Sequence of chain 1.A:
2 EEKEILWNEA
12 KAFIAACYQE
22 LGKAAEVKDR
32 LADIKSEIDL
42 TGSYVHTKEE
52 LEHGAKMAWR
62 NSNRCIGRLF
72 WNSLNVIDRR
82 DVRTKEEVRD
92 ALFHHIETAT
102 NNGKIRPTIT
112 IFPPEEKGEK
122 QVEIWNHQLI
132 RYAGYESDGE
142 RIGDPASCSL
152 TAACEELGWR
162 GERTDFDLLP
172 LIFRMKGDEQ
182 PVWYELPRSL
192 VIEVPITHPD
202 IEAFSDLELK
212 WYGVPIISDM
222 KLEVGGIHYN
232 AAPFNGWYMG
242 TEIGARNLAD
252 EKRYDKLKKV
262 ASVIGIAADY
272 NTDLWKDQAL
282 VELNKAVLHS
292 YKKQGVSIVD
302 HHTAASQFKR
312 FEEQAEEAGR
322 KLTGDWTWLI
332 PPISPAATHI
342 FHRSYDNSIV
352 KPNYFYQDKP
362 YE

Binding-site contacts:
Ligand atom C24 contacts residue HEM1 of chain 1.B at 3.5 Å.
Ligand atom C04 contacts residue ARG247 of chain 1.A at 3.7 Å.
Ligand atom C22 contacts residue GLU243 of chain 1.A at 3.5 Å.
Ligand atom N21 contacts residue HEM1 of chain 1.B at 3.5 Å (h-bond).
Ligand atom C22 contacts residue HEM1 of chain 1.B at 3.6 Å.
Ligand atom N22 contacts residue TRP238 of chain 1.A at 2.8 Å (h-bond).
Ligand atom N21 contacts residue GLU243 of chain 1.A at 2.7 Å (salt-bridge).
Ligand atom C02 contacts residue HEM1 of chain 1.B at 3.6 Å.
Ligand atom O15 contacts residue GLU243 of chain 1.A at 3.2 Å (salt-bridge).
Ligand atom C05 contacts residue TRP329 of chain 1.A at 3.7 Å (hydrophobic).
Ligand atom N22 contacts residue HEM1 of chain 1.B at 3.5 Å.
Ligand atom C03 contacts residue TRP329 of chain 1.A at 3.2 Å (hydrophobic).
Ligand atom C02 contacts residue ARG247 of chain 1.A at 3.3 Å.
Ligand atom C06 contacts residue TRP329 of chain 1.A at 3.5 Å (hydrophobic).
Ligand atom N01 contacts residue ARG247 of chain 1.A at 3.4 Å (salt-bridge).
Ligand atom C25 contacts residue HEM1 of chain 1.B at 3.7 Å.
Ligand atom C25 contacts residue ILE218 of chain 1.A at 3.7 Å (hydrophobic).
Ligand atom N01 contacts residue HEM1 of chain 1.B at 2.8 Å (h-bond).
Ligand atom N02 contacts residue TRP329 of chain 1.A at 3.5 Å.
Ligand atom N22 contacts residue GLU243 of chain 1.A at 2.8 Å (salt-bridge).
Ligand atom N01 contacts residue TRP329 of chain 1.A at 3.5 Å.
Ligand atom C26 contacts residue GLU243 of chain 1.A at 3.5 Å.
Ligand atom N22 contacts residue TYR239 of chain 1.A at 3.6 Å.
Ligand atom N12 contacts residue HEM1 of chain 1.B at 3.0 Å (h-bond).
Ligand atom C16 contacts residue HEM1 of chain 1.B at 3.5 Å.
Ligand atom N12 contacts residue GLU243 of chain 1.A at 2.9 Å (salt-bridge).
Ligand atom C06 contacts residue ARG247 of chain 1.A at 3.5 Å.
Ligand atom C03 contacts residue ARG247 of chain 1.A at 3.4 Å.
Ligand atom C16 contacts residue GLU243 of chain 1.A at 3.5 Å.
Ligand atom N02 contacts residue HEM1 of chain 1.B at 3.0 Å (h-bond).
Ligand atom C27 contacts residue GLY237 of chain 1.A at 3.5 Å.
Ligand atom C23 contacts residue HEM1 of chain 1.B at 3.4 Å.
Ligand atom O09 contacts residue HEM1 of chain 1.B at 3.0 Å (h-bond).
Ligand atom C08 contacts residue ARG247 of chain 1.A at 3.7 Å.
Ligand atom C04 contacts residue TRP329 of chain 1.A at 3.4 Å (hydrophobic).
Ligand atom C27 contacts residue PHE235 of chain 1.A at 3.6 Å (hydrophobic).
Ligand atom C27 contacts residue HEM1 of chain 1.B at 3.3 Å.
Ligand atom C05 contacts residue ARG247 of chain 1.A at 3.7 Å.
Ligand atom C02 contacts residue TRP329 of chain 1.A at 3.4 Å (hydrophobic).
Ligand atom C26 contacts residue HEM1 of chain 1.B at 3.5 Å.

The small molecule below binds the protein below.
Small molecule (SMILES): Cc1cc(N)nc(COC[C@H](N)[C@H](C)OCc2cc(C)cc(N)n2)c1